This small molecule binds to this protein.
Small molecule (SMILES): N[C@H](CCl)C(=O)O

Sequence of chain 1.B:
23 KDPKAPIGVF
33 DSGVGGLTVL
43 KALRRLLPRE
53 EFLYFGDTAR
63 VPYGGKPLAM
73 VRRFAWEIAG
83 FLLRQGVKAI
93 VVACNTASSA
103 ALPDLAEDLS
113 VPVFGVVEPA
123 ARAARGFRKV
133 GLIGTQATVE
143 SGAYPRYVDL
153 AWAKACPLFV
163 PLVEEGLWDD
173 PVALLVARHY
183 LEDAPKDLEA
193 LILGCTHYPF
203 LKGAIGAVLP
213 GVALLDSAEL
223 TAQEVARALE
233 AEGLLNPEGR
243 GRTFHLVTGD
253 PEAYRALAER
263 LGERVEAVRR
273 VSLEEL

Binding-site contacts:
Ligand atom CB contacts residue CYS96 of chain 1.B at 4.5 Å (hydrophobic).
Ligand atom OXT contacts residue ASN97 of chain 1.B at 3.8 Å.
Ligand atom C contacts residue CYS96 of chain 1.B at 3.4 Å (hydrophobic).
Ligand atom C contacts residue ASN97 of chain 1.B at 3.7 Å.
Ligand atom CB contacts residue THR137 of chain 1.B at 4.2 Å.
Ligand atom C contacts residue THR98 of chain 1.B at 3.8 Å.
Ligand atom O contacts residue ASN97 of chain 1.B at 3.1 Å (h-bond).
Ligand atom N contacts residue SER34 of chain 1.B at 3.5 Å (h-bond).
Ligand atom O contacts residue THR198 of chain 1.B at 3.1 Å (h-bond).
Ligand atom CA contacts residue SER34 of chain 1.B at 4.1 Å.
Ligand atom CL contacts residue SER34 of chain 1.B at 3.2 Å.
Ligand atom O contacts residue THR98 of chain 1.B at 4.2 Å.
Ligand atom CL contacts residue PRO64 of chain 1.B at 3.8 Å.
Ligand atom O contacts residue CYS197 of chain 1.B at 3.8 Å.
Ligand atom CB contacts residue CYS197 of chain 1.B at 4.5 Å (hydrophobic).
Ligand atom CA contacts residue ASP33 of chain 1.B at 4.2 Å.
Ligand atom CA contacts residue THR198 of chain 1.B at 4.1 Å.
Ligand atom N contacts residue ASP33 of chain 1.B at 2.8 Å (salt-bridge).
Ligand atom OXT contacts residue THR140 of chain 1.B at 4.4 Å.
Ligand atom CL contacts residue GLY66 of chain 1.B at 3.9 Å.
Ligand atom N contacts residue THR198 of chain 1.B at 3.4 Å (h-bond).
Ligand atom OXT contacts residue THR98 of chain 1.B at 3.0 Å (h-bond).
Ligand atom C contacts residue THR137 of chain 1.B at 4.3 Å.
Ligand atom CB contacts residue HIS199 of chain 1.B at 4.5 Å.
Ligand atom OXT contacts residue THR198 of chain 1.B at 4.4 Å.
Ligand atom C contacts residue THR198 of chain 1.B at 3.8 Å.
Ligand atom OXT contacts residue CYS96 of chain 1.B at 4.0 Å.
Ligand atom OXT contacts residue GLY196 of chain 1.B at 4.5 Å.
Ligand atom N contacts residue CYS96 of chain 1.B at 3.0 Å (h-bond).
Ligand atom CB contacts residue SER34 of chain 1.B at 4.0 Å.
Ligand atom OXT contacts residue THR137 of chain 1.B at 3.5 Å.
Ligand atom O contacts residue CYS96 of chain 1.B at 3.7 Å.
Ligand atom CA contacts residue CYS96 of chain 1.B at 3.1 Å (hydrophobic).
Ligand atom C contacts residue CYS197 of chain 1.B at 3.8 Å (hydrophobic).
Ligand atom CL contacts residue TYR65 of chain 1.B at 3.2 Å.
Ligand atom OXT contacts residue CYS197 of chain 1.B at 3.7 Å.
Ligand atom CA contacts residue THR98 of chain 1.B at 4.0 Å.